Sequence of chain 1.A:
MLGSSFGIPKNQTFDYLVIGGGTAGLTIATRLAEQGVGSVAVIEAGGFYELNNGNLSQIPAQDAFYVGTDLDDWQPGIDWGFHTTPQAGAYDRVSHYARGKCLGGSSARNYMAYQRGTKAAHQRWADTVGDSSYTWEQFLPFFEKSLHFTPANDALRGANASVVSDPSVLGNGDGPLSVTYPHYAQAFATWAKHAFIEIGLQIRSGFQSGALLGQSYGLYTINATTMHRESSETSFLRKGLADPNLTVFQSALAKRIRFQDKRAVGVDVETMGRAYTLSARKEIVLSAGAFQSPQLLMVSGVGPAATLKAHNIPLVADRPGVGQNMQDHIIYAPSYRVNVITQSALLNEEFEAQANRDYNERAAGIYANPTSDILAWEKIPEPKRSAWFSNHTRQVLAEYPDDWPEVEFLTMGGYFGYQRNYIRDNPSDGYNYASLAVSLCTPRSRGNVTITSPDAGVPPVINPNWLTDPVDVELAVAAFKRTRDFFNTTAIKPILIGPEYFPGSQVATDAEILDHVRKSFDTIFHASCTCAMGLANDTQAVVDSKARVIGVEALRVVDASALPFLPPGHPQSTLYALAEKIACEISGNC

A protein and the small-molecule ligand that binds it are described below.
Small molecule (SMILES): CC(=O)N[C@H]1[C@H](O[C@H]2[C@H](O)[C@@H](NC(C)=O)CO[C@@H]2CO)O[C@H](CO)[C@@H](O[C@H]2O[C@H](CO)[C@@H](O)[C@H](O)[C@@H]2O)[C@@H]1O

Binding-site contacts:
Ligand atom O7 contacts residue ASN93 of chain 1.D at 3.9 Å.
Ligand atom C7 contacts residue ASN398 of chain 1.D at 3.6 Å.
Ligand atom C7 contacts residue ASN394 of chain 1.D at 3.6 Å.
Ligand atom O3 contacts residue ASN394 of chain 1.D at 2.9 Å (h-bond).
Ligand atom O7 contacts residue SER42 of chain 1.A at 3.9 Å.
Ligand atom C1 contacts residue SER42 of chain 1.A at 3.5 Å.
Ligand atom O6 contacts residue SER42 of chain 1.A at 3.3 Å (h-bond).
Ligand atom O4 contacts residue PRO282 of chain 1.A at 4.3 Å.
Ligand atom C5 contacts residue ASN93 of chain 1.D at 3.6 Å.
Ligand atom C8 contacts residue TYR405 of chain 1.D at 4.1 Å (hydrophobic).
Ligand atom O6 contacts residue PRO282 of chain 1.A at 4.0 Å.
Ligand atom O7 contacts residue ASN394 of chain 1.D at 3.9 Å.
Ligand atom N2 contacts residue ILE97 of chain 1.D at 4.0 Å.
Ligand atom C3 contacts residue ASN93 of chain 1.D at 3.8 Å.
Ligand atom N2 contacts residue ASN93 of chain 1.D at 3.1 Å (h-bond).
Ligand atom O5 contacts residue ASN283 of chain 1.A at 4.3 Å.
Ligand atom C8 contacts residue ASN398 of chain 1.D at 3.8 Å.
Ligand atom C2 contacts residue ASN93 of chain 1.D at 2.5 Å.
Ligand atom C8 contacts residue TYR397 of chain 1.D at 4.1 Å (hydrophobic).
Ligand atom O2 contacts residue PEG1 of chain 1.T at 4.1 Å.
Ligand atom C3 contacts residue PEG1 of chain 1.T at 3.8 Å.
Ligand atom C7 contacts residue MET39 of chain 1.A at 3.8 Å (hydrophobic).
Ligand atom C8 contacts residue ILE97 of chain 1.D at 3.8 Å (hydrophobic).
Ligand atom C2 contacts residue SER42 of chain 1.A at 3.7 Å.
Ligand atom C7 contacts residue ASN93 of chain 1.D at 3.8 Å.
Ligand atom C7 contacts residue ILE97 of chain 1.D at 4.0 Å (hydrophobic).
Ligand atom C8 contacts residue MET39 of chain 1.A at 4.1 Å (hydrophobic).
Ligand atom C2 contacts residue ASN394 of chain 1.D at 4.3 Å.
Ligand atom C1 contacts residue ASN93 of chain 1.D at 1.4 Å.
Ligand atom C4 contacts residue ASN93 of chain 1.D at 4.2 Å.
Ligand atom C8 contacts residue ASN394 of chain 1.D at 3.6 Å.
Ligand atom O5 contacts residue SER42 of chain 1.A at 3.7 Å.
Ligand atom O7 contacts residue MET39 of chain 1.A at 3.3 Å.
Ligand atom O5 contacts residue ASN93 of chain 1.D at 2.3 Å (h-bond).
Ligand atom C6 contacts residue SER42 of chain 1.A at 3.3 Å.
Ligand atom C3 contacts residue ASN394 of chain 1.D at 3.7 Å.
Ligand atom O3 contacts residue PEG1 of chain 1.T at 3.5 Å (h-bond).
Ligand atom N2 contacts residue ASN394 of chain 1.D at 3.6 Å (h-bond).
Ligand atom C2 contacts residue PEG1 of chain 1.T at 4.2 Å.
Ligand atom O7 contacts residue ASN398 of chain 1.D at 2.9 Å (h-bond).

Sequence of chain 1.D:
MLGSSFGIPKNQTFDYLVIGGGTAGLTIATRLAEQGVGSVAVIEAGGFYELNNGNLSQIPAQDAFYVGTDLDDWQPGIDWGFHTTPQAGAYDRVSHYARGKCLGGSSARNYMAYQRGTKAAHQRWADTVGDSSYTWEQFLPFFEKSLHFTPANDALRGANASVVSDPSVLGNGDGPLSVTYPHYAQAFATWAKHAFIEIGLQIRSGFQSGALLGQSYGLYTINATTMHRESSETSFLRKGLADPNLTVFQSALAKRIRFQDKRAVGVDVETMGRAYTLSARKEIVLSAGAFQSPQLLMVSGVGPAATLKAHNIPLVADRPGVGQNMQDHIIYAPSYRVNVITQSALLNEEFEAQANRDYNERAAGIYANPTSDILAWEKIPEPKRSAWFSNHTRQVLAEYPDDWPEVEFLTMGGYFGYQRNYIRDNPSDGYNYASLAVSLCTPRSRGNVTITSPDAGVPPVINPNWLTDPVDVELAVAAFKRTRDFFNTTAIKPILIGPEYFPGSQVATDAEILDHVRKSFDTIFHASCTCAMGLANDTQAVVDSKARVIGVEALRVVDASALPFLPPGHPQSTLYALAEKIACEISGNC